The protein below binds the small molecule below.
Small molecule (SMILES): CC(=O)N[C@@H]1[C@@H](O)[C@H](O)[C@@H](CO)O[C@H]1O

Sequence of chain 1.A:
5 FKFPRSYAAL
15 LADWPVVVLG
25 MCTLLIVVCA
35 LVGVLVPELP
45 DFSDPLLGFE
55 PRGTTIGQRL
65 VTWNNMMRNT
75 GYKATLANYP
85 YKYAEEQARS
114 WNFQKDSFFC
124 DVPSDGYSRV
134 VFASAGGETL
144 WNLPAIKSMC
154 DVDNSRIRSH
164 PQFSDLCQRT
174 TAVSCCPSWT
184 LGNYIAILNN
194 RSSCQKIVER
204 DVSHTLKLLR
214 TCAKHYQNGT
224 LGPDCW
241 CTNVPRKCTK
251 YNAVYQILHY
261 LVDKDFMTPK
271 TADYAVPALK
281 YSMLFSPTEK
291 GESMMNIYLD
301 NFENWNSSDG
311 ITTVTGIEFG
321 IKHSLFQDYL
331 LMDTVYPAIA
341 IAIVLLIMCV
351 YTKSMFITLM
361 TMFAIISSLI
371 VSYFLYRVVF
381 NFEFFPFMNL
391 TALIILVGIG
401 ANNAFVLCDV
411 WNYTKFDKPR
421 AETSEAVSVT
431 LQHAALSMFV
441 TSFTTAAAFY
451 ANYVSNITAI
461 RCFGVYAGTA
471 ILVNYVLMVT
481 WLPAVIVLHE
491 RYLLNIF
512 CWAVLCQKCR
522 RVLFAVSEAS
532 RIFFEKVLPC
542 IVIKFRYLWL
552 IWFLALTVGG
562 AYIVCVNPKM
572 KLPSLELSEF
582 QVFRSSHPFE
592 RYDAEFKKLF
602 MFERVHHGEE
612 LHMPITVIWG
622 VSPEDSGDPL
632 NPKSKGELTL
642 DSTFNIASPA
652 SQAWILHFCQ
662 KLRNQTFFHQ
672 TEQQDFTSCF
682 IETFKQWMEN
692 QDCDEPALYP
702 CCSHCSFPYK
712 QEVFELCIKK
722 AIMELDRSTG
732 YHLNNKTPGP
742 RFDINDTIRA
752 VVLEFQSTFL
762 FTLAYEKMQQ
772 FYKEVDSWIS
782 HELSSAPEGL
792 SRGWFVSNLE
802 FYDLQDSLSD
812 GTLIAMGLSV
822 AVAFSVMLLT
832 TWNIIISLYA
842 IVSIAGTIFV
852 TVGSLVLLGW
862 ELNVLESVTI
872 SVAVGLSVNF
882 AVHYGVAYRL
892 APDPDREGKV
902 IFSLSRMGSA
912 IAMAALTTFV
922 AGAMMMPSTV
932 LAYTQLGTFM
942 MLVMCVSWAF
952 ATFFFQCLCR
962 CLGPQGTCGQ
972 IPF

Binding-site contacts:
Ligand atom C4 contacts residue ASN746 of chain 1.A at 4.2 Å.
Ligand atom O5 contacts residue ASP744 of chain 1.A at 3.5 Å (salt-bridge).
Ligand atom C1 contacts residue ILE745 of chain 1.A at 4.4 Å (hydrophobic).
Ligand atom C8 contacts residue ASN746 of chain 1.A at 4.5 Å.
Ligand atom O5 contacts residue ASN746 of chain 1.A at 2.3 Å (h-bond).
Ligand atom C5 contacts residue ASP744 of chain 1.A at 3.9 Å.
Ligand atom C7 contacts residue ASN746 of chain 1.A at 3.2 Å.
Ligand atom C1 contacts residue ASN746 of chain 1.A at 1.4 Å.
Ligand atom C6 contacts residue ASP744 of chain 1.A at 3.3 Å.
Ligand atom O5 contacts residue ILE745 of chain 1.A at 3.7 Å.
Ligand atom O6 contacts residue ASP744 of chain 1.A at 2.7 Å (salt-bridge).
Ligand atom N2 contacts residue ASN746 of chain 1.A at 3.0 Å (h-bond).
Ligand atom C2 contacts residue ASN746 of chain 1.A at 2.5 Å.
Ligand atom C3 contacts residue ASN746 of chain 1.A at 3.8 Å.
Ligand atom O7 contacts residue ASN746 of chain 1.A at 2.9 Å (h-bond).
Ligand atom C5 contacts residue ASN746 of chain 1.A at 3.7 Å.
Ligand atom O6 contacts residue ILE745 of chain 1.A at 3.4 Å.